Sequence of chain 1.A:
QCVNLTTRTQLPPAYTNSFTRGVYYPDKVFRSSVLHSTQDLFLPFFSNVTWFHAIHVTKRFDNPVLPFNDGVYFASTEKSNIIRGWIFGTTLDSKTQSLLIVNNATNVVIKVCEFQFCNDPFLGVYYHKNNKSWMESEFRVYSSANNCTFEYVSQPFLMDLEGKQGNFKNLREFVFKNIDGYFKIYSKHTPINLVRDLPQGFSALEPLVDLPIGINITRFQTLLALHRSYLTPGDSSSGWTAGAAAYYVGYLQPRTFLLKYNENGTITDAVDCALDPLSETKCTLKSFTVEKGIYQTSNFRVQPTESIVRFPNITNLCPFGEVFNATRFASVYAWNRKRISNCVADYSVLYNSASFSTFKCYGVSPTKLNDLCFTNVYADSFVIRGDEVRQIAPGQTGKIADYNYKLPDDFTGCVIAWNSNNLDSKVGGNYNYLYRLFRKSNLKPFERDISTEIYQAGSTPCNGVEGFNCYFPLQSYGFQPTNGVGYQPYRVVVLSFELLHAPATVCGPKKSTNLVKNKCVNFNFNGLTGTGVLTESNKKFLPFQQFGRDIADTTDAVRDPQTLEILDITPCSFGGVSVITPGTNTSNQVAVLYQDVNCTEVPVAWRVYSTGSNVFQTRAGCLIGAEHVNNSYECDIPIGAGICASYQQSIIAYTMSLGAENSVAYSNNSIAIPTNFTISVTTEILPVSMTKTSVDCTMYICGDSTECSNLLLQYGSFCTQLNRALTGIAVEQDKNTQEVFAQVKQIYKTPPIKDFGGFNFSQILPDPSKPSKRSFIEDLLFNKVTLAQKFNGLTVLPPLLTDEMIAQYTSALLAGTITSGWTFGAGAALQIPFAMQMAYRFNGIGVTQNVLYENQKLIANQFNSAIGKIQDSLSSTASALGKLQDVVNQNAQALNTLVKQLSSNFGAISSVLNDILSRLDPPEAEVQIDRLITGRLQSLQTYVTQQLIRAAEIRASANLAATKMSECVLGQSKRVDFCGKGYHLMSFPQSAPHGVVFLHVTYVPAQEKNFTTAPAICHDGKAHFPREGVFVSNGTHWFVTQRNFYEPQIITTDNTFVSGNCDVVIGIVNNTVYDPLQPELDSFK

Binding-site contacts:
Ligand atom C7 contacts residue ASN644 of chain 1.A at 3.5 Å.
Ligand atom C8 contacts residue HIS642 of chain 1.A at 3.3 Å.
Ligand atom C3 contacts residue ASN644 of chain 1.A at 3.8 Å.
Ligand atom C2 contacts residue ASN644 of chain 1.A at 2.5 Å.
Ligand atom N2 contacts residue ASN644 of chain 1.A at 2.9 Å (h-bond).
Ligand atom C4 contacts residue ASN644 of chain 1.A at 4.2 Å.
Ligand atom O7 contacts residue ASN644 of chain 1.A at 3.8 Å.
Ligand atom O5 contacts residue ASN644 of chain 1.A at 2.4 Å (h-bond).
Ligand atom C1 contacts residue ASN644 of chain 1.A at 1.4 Å.
Ligand atom C5 contacts residue ASN644 of chain 1.A at 3.7 Å.

A small-molecule ligand and the protein it binds are described below.
Small molecule (SMILES): CC(=O)N[C@@H]1[C@@H](O)[C@H](O)[C@@H](CO)O[C@H]1O